Binding-site contacts:
Ligand atom C6 contacts residue LEU238 of chain 3.A at 4.3 Å (hydrophobic).
Ligand atom C7 contacts residue NAG1 of chain 3.I at 4.0 Å.
Ligand atom C8 contacts residue NAG1 of chain 3.I at 3.8 Å.
Ligand atom O3 contacts residue SER213 of chain 1.A at 4.2 Å.
Ligand atom C8 contacts residue THR181 of chain 1.A at 4.5 Å.
Ligand atom N2 contacts residue SER213 of chain 1.A at 3.2 Å (h-bond).
Ligand atom N2 contacts residue ASN159 of chain 3.A at 3.0 Å (h-bond).
Ligand atom C8 contacts residue ILE236 of chain 3.A at 4.0 Å (hydrophobic).
Ligand atom C1 contacts residue LEU238 of chain 3.A at 4.3 Å (hydrophobic).
Ligand atom C8 contacts residue PRO215 of chain 1.A at 4.1 Å (hydrophobic).
Ligand atom C7 contacts residue SER213 of chain 1.A at 3.8 Å.
Ligand atom O6 contacts residue ARG216 of chain 1.A at 3.6 Å.
Ligand atom O5 contacts residue ASN159 of chain 3.A at 2.3 Å (h-bond).
Ligand atom C6 contacts residue THR161 of chain 3.A at 4.0 Å.
Ligand atom C7 contacts residue ASN159 of chain 3.A at 3.8 Å.
Ligand atom C1 contacts residue SER213 of chain 1.A at 4.4 Å.
Ligand atom O7 contacts residue ASN159 of chain 3.A at 4.0 Å.
Ligand atom O3 contacts residue ARG216 of chain 1.A at 3.6 Å.
Ligand atom C4 contacts residue ARG216 of chain 1.A at 4.2 Å.
Ligand atom C5 contacts residue LEU238 of chain 3.A at 4.2 Å (hydrophobic).
Ligand atom O5 contacts residue LEU238 of chain 3.A at 3.9 Å.
Ligand atom C2 contacts residue ASN159 of chain 3.A at 2.5 Å.
Ligand atom C3 contacts residue ASN159 of chain 3.A at 3.8 Å.
Ligand atom O7 contacts residue NAG1 of chain 3.I at 4.1 Å.
Ligand atom C3 contacts residue ARG216 of chain 1.A at 4.3 Å.
Ligand atom O7 contacts residue PRO215 of chain 1.A at 3.5 Å.
Ligand atom O7 contacts residue ARG216 of chain 1.A at 2.9 Å (salt-bridge).
Ligand atom C7 contacts residue PRO215 of chain 1.A at 4.3 Å (hydrophobic).
Ligand atom C8 contacts residue ARG216 of chain 1.A at 4.3 Å.
Ligand atom O7 contacts residue ARG214 of chain 1.A at 4.1 Å.
Ligand atom C4 contacts residue ASN159 of chain 3.A at 4.2 Å.
Ligand atom C1 contacts residue ASN159 of chain 3.A at 1.4 Å.
Ligand atom C3 contacts residue SER213 of chain 1.A at 3.9 Å.
Ligand atom C7 contacts residue ARG216 of chain 1.A at 3.9 Å.
Ligand atom C5 contacts residue ASN159 of chain 3.A at 3.6 Å.
Ligand atom C2 contacts residue ARG216 of chain 1.A at 4.0 Å.
Ligand atom O6 contacts residue THR161 of chain 3.A at 4.4 Å.
Ligand atom C2 contacts residue SER213 of chain 1.A at 4.1 Å.
Ligand atom C8 contacts residue SER213 of chain 1.A at 3.6 Å.

Sequence of chain 3.A:
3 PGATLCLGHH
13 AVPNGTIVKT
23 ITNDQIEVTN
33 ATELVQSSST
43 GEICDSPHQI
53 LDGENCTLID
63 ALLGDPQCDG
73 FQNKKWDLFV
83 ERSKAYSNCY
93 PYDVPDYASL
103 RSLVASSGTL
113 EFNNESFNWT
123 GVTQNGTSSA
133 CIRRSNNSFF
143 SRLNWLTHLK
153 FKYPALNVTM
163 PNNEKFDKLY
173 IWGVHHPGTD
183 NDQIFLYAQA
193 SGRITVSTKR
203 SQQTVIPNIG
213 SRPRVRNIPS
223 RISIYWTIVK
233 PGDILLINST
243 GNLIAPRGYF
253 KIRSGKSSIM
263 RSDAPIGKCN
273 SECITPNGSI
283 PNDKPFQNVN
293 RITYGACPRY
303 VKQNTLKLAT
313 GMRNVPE

Sequence of chain 1.A:
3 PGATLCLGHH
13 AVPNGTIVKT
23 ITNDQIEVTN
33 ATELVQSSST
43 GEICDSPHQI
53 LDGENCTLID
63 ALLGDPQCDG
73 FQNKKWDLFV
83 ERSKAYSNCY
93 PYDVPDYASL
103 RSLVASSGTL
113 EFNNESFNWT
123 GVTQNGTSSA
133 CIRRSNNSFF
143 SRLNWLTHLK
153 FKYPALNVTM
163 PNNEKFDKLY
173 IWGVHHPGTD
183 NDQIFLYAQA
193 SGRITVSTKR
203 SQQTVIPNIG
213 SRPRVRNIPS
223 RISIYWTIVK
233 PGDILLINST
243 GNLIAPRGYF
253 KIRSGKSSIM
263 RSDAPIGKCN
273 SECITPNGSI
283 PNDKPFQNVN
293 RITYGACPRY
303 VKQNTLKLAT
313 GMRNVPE

This small molecule binds to this protein.
Small molecule (SMILES): CC(=O)N[C@H]1[C@H](O[C@H]2[C@H](O)[C@@H](NC(C)=O)CO[C@@H]2CO)O[C@H](CO)[C@@H](O)[C@@H]1O